Sequence of chain 1.H:
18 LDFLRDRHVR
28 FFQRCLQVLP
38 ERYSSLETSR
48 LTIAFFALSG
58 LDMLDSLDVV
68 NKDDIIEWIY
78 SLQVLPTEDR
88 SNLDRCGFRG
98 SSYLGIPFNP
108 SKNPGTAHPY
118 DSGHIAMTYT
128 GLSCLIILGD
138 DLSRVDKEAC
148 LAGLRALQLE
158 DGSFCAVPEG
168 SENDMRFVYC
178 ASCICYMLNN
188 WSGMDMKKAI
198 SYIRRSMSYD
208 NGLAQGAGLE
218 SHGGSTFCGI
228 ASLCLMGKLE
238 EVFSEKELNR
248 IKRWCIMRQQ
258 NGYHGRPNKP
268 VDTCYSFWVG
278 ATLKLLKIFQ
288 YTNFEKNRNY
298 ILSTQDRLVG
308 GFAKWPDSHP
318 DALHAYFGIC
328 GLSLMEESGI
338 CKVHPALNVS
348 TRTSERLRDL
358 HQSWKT

Binding-site contacts:
Ligand atom O1 contacts residue HIS201 of chain 1.G at 4.0 Å.
Ligand atom O1A contacts residue ARG263 of chain 1.H at 3.1 Å (salt-bridge).
Ligand atom PB contacts residue ARG263 of chain 1.H at 3.8 Å.
Ligand atom C9 contacts residue GLY221 of chain 1.H at 4.0 Å.
Ligand atom N3 contacts residue VAL4 of chain 1.P at 3.9 Å.
Ligand atom O2B contacts residue HIS219 of chain 1.H at 2.7 Å (h-bond).
Ligand atom C20 contacts residue PHE53 of chain 1.H at 3.6 Å (hydrophobic).
Ligand atom C8 contacts residue GLY221 of chain 1.H at 3.8 Å.
Ligand atom O2B contacts residue TYR272 of chain 1.H at 3.6 Å.
Ligand atom C18 contacts residue TYR126 of chain 1.H at 4.0 Å (hydrophobic).
Ligand atom C19 contacts residue TYR126 of chain 1.H at 4.0 Å (hydrophobic).
Ligand atom C13 contacts residue ARG173 of chain 1.H at 4.0 Å.
Ligand atom C20 contacts residue THR127 of chain 1.H at 3.9 Å.
Ligand atom O1A contacts residue TYR200 of chain 1.G at 3.4 Å (h-bond).
Ligand atom C14 contacts residue LEU5 of chain 1.P at 3.6 Å (hydrophobic).
Ligand atom C12 contacts residue ARG173 of chain 1.H at 4.0 Å.
Ligand atom C11 contacts residue ARG173 of chain 1.H at 3.7 Å.
Ligand atom C9 contacts residue TRP275 of chain 1.H at 3.7 Å (hydrophobic).
Ligand atom C19 contacts residue PHE53 of chain 1.H at 4.0 Å (hydrophobic).
Ligand atom C1 contacts residue TYR200 of chain 1.G at 3.4 Å (hydrophobic).
Ligand atom C10 contacts residue HIS219 of chain 1.H at 4.0 Å.
Ligand atom C19 contacts residue ASN345 of chain 1.H at 3.5 Å.
Ligand atom C12 contacts residue TRP275 of chain 1.H at 3.7 Å (hydrophobic).
Ligand atom C19 contacts residue PHE324 of chain 1.H at 3.9 Å (hydrophobic).
Ligand atom O1B contacts residue ARG263 of chain 1.H at 3.3 Å (salt-bridge).
Ligand atom O3B contacts residue TYR272 of chain 1.H at 3.5 Å (h-bond).
Ligand atom O2A contacts residue LYS164 of chain 1.G at 3.5 Å (salt-bridge).
Ligand atom C14 contacts residue ARG173 of chain 1.H at 3.6 Å.
Ligand atom O1B contacts residue LYS266 of chain 1.H at 3.0 Å (salt-bridge).
Ligand atom O2B contacts residue ARG263 of chain 1.H at 3.5 Å (salt-bridge).
Ligand atom C10 contacts residue GLY221 of chain 1.H at 3.6 Å.
Ligand atom C15 contacts residue ARG173 of chain 1.H at 4.0 Å.
Ligand atom C1 contacts residue HIS201 of chain 1.G at 3.8 Å.
Ligand atom C10 contacts residue TYR272 of chain 1.H at 3.5 Å (hydrophobic).
Ligand atom C6 contacts residue HIS219 of chain 1.H at 3.6 Å.
Ligand atom C2 contacts residue TYR166 of chain 1.G at 3.9 Å (hydrophobic).
Ligand atom O1A contacts residue LYS198 of chain 1.G at 3.8 Å.
Ligand atom C4 contacts residue VAL4 of chain 1.P at 3.4 Å (hydrophobic).
Ligand atom C5 contacts residue VAL4 of chain 1.P at 4.0 Å (hydrophobic).
Ligand atom C10 contacts residue TRP275 of chain 1.H at 3.4 Å (hydrophobic).

Sequence of chain 1.G:
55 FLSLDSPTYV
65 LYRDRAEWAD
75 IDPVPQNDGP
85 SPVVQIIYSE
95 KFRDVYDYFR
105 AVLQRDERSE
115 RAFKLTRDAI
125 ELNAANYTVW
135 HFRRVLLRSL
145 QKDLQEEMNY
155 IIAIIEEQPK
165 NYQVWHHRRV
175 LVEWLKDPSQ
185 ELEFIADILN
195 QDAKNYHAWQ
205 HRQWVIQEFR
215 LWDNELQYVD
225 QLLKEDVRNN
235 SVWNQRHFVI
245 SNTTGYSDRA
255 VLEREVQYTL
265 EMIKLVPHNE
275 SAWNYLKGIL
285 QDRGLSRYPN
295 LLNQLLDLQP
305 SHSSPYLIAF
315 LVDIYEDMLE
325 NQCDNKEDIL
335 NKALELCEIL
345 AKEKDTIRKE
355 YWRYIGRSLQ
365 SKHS

Sequence of chain 1.P:
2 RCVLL

The small molecule below binds the protein below.
Small molecule (SMILES): CC(C)=CCC/C(C)=C/CC/C(C)=C/CCN(C)CCO[P](=O)(O)OP(=O)(O)O